The small molecule below binds the protein below.
Small molecule (SMILES): CC(=O)N[C@H]1CO[C@H](CO)[C@H]2O[C@@]3(O[C@@H]21)O[C@H](CO)[C@@H](O)[C@H](O)[C@H]3NC(C)=O

Binding-site contacts:
Ligand atom C2 contacts residue ASN587 of chain 1.E at 2.7 Å.
Ligand atom O3 contacts residue GLU54 of chain 1.E at 4.1 Å.
Ligand atom O7 contacts residue GLU61 of chain 1.E at 4.3 Å.
Ligand atom C8 contacts residue ALA57 of chain 1.E at 3.9 Å (hydrophobic).
Ligand atom C7 contacts residue ASN587 of chain 1.E at 3.3 Å.
Ligand atom O7 contacts residue ASN587 of chain 1.E at 3.1 Å (h-bond).
Ligand atom C8 contacts residue ARG58 of chain 1.E at 4.0 Å.
Ligand atom N2 contacts residue GLU54 of chain 1.E at 4.4 Å.
Ligand atom C1 contacts residue ASN587 of chain 1.E at 1.5 Å.
Ligand atom O6 contacts residue ASN587 of chain 1.E at 4.5 Å.
Ligand atom C5 contacts residue ASN587 of chain 1.E at 3.6 Å.
Ligand atom C4 contacts residue ASN587 of chain 1.E at 4.4 Å.
Ligand atom O5 contacts residue ASN587 of chain 1.E at 2.4 Å (h-bond).
Ligand atom C8 contacts residue GLU54 of chain 1.E at 3.5 Å.
Ligand atom N2 contacts residue ASN587 of chain 1.E at 3.1 Å (h-bond).
Ligand atom C8 contacts residue ASN587 of chain 1.E at 4.5 Å.
Ligand atom C7 contacts residue ARG58 of chain 1.E at 4.0 Å.
Ligand atom C3 contacts residue ASN587 of chain 1.E at 4.0 Å.
Ligand atom O7 contacts residue ARG58 of chain 1.E at 3.5 Å.

Sequence of chain 1.E:
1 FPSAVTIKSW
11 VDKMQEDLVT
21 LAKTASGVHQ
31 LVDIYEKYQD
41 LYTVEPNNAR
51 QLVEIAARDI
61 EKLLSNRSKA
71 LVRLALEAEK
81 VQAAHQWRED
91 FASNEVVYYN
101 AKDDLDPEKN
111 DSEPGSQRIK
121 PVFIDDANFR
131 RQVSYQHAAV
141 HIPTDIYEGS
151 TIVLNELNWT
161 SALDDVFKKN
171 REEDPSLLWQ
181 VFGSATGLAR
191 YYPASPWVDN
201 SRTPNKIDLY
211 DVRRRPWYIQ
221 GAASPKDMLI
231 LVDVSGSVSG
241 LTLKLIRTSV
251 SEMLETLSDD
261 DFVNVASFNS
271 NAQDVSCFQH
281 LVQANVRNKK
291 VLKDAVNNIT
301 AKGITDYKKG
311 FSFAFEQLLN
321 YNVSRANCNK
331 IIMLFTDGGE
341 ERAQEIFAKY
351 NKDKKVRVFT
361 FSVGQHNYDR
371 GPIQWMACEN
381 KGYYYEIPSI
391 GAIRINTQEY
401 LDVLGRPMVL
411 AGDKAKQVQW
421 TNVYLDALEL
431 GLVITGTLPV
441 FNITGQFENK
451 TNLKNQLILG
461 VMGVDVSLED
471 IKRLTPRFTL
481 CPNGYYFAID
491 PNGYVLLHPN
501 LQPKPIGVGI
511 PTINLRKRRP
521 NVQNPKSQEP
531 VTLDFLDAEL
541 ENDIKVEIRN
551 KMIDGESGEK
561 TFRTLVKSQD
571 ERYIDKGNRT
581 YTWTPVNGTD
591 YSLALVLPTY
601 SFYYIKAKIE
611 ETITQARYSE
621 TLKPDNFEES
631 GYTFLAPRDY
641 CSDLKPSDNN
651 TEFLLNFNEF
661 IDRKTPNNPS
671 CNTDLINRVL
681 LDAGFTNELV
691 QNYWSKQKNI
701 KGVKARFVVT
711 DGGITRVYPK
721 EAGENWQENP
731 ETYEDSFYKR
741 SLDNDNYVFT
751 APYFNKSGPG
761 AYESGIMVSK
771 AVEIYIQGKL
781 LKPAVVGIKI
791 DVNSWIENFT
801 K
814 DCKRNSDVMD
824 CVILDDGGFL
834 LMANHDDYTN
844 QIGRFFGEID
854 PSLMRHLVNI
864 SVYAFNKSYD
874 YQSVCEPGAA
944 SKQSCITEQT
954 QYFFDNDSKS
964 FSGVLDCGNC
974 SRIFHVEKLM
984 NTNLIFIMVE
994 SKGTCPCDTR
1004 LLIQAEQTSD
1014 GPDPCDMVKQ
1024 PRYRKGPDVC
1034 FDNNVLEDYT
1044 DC